Sequence of chain 1.G:
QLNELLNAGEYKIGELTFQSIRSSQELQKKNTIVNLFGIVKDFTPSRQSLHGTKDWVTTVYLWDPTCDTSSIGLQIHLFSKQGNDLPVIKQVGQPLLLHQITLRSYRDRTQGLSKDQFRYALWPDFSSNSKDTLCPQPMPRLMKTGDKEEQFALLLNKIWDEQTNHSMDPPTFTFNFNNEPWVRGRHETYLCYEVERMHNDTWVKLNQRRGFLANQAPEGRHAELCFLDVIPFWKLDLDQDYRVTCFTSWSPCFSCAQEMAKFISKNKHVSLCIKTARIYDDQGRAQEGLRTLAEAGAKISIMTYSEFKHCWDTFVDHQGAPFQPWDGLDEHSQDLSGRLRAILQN

Binding-site contacts:
Ligand atom C6 contacts residue ASP122 of chain 1.G at 3.2 Å.
Ligand atom N3 contacts residue THR59 of chain 1.G at 2.7 Å (h-bond).
Ligand atom N1 contacts residue ASP122 of chain 1.G at 2.5 Å (salt-bridge).
Ligand atom C3' contacts residue PO41 of chain 1.L at 3.4 Å.
Ligand atom C5' contacts residue PO41 of chain 1.L at 3.4 Å.
Ligand atom C4 contacts residue TYR112 of chain 1.G at 3.5 Å (hydrophobic).
Ligand atom C2' contacts residue TYR112 of chain 1.G at 3.1 Å (hydrophobic).
Ligand atom C8 contacts residue PO41 of chain 1.L at 2.9 Å.
Ligand atom N3 contacts residue GLN117 of chain 1.G at 3.1 Å (h-bond).
Ligand atom O2 contacts residue GLN117 of chain 1.G at 3.4 Å (h-bond).
Ligand atom N2 contacts residue SER120 of chain 1.G at 3.4 Å (h-bond).
Ligand atom O6 contacts residue LEU119 of chain 1.G at 3.5 Å (h-bond).
Ligand atom O6 contacts residue LYS121 of chain 1.G at 3.1 Å.
Ligand atom N1 contacts residue TYR112 of chain 1.G at 3.4 Å (h-bond).
Ligand atom OP1 contacts residue ARG53 of chain 1.G at 3.2 Å (salt-bridge).
Ligand atom O2 contacts residue THR59 of chain 1.G at 2.8 Å (h-bond).
Ligand atom O6 contacts residue THR108 of chain 1.G at 2.6 Å (h-bond).
Ligand atom O2 contacts residue ASP61 of chain 1.G at 2.9 Å (salt-bridge).
Ligand atom O6 contacts residue ASP122 of chain 1.G at 2.8 Å (salt-bridge).
Ligand atom N3 contacts residue ASP61 of chain 1.G at 2.6 Å (salt-bridge).
Ligand atom O2 contacts residue HIS83 of chain 1.G at 3.2 Å (h-bond).
Ligand atom N1 contacts residue SER120 of chain 1.G at 2.7 Å (h-bond).
Ligand atom N2 contacts residue ASP122 of chain 1.G at 3.5 Å (salt-bridge).
Ligand atom C4' contacts residue HIS57 of chain 1.G at 3.4 Å.
Ligand atom O2 contacts residue GLY58 of chain 1.G at 3.5 Å.
Ligand atom C2 contacts residue ASP61 of chain 1.G at 3.2 Å.
Ligand atom C6 contacts residue TYR112 of chain 1.G at 3.5 Å (hydrophobic).
Ligand atom O3' contacts residue ARG53 of chain 1.G at 3.2 Å (salt-bridge).
Ligand atom C5 contacts residue TYR112 of chain 1.G at 3.4 Å (hydrophobic).
Ligand atom O2 contacts residue ARG115 of chain 1.G at 3.5 Å (salt-bridge).
Ligand atom C2 contacts residue THR59 of chain 1.G at 3.3 Å.
Ligand atom OP1 contacts residue SER55 of chain 1.G at 3.3 Å.
Ligand atom N4 contacts residue GLN117 of chain 1.G at 3.2 Å (h-bond).
Ligand atom C2' contacts residue SER55 of chain 1.G at 3.4 Å.
Ligand atom C5' contacts residue HIS57 of chain 1.G at 3.4 Å.
Ligand atom C2 contacts residue ASP122 of chain 1.G at 3.4 Å.
Ligand atom C2' contacts residue PO41 of chain 1.L at 3.2 Å.
Ligand atom O2 contacts residue GLN81 of chain 1.G at 3.4 Å (h-bond).
Ligand atom OP1 contacts residue LEU56 of chain 1.G at 2.6 Å (h-bond).
Ligand atom N7 contacts residue LYS121 of chain 1.G at 3.1 Å (salt-bridge).

This protein binds this small molecule.
Small molecule (SMILES): Cc1cn([C@H]2C[C@H](O[P](=O)(O)OC[C@H]3O[C@@H](n4cc(C)c(=O)[nH]c4=O)C[C@@H]3O[P](=O)(O)OC[C@H]3O[C@@H](n4cnc5c(N)ncnc54)C[C@@H]3O[P](=O)(O)OC[C@H]3O[C@@H](n4ccc(N)nc4=O)C[C@@H]3O)[C@@H](CO[P](=O)(O)O[C@H]3C[C@H](n4cnc5c(=O)nc(N)[nH]c54)O[C@@H]3CO[P](=O)(O)O[C@H]3C[C@H](n4cnc5c(=O)nc(N)[nH]c54)O[C@@H]3CO[P](=O)(O)O[C@H]3C[C@H](n4cnc5c(N)ncnc54)O[C@@H]3COP(=O)=O)O2)c(=O)[nH]c1=O